A small-molecule ligand and the protein it binds are described below.
Small molecule (SMILES): C[C@H](O)CCO

Sequence of chain 1.B:
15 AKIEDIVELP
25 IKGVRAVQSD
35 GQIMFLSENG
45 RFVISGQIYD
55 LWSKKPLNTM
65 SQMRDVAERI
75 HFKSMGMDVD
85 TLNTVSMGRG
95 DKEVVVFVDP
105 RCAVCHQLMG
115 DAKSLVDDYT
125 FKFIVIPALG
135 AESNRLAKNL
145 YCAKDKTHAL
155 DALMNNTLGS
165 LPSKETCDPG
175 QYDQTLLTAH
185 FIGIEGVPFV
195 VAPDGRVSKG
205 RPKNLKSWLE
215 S

Sequence of chain 1.C:
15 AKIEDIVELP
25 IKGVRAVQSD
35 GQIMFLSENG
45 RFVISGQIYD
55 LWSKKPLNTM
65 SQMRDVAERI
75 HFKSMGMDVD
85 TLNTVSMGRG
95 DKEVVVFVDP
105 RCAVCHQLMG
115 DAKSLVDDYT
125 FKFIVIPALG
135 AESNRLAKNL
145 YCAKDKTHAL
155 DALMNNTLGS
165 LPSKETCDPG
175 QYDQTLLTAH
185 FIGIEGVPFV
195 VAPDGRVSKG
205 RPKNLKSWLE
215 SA

Binding-site contacts:
Ligand atom C1 contacts residue ILE186 of chain 1.B at 4.4 Å (hydrophobic).
Ligand atom C4 contacts residue VAL201 of chain 1.B at 4.4 Å (hydrophobic).
Ligand atom C4 contacts residue ARG73 of chain 1.B at 4.0 Å.
Ligand atom C3 contacts residue ILE74 of chain 1.B at 3.7 Å (hydrophobic).
Ligand atom O1 contacts residue PRO24 of chain 1.C at 3.5 Å.
Ligand atom O1 contacts residue ARG45 of chain 1.C at 3.6 Å.
Ligand atom C1 contacts residue ALA71 of chain 1.B at 4.4 Å (hydrophobic).
Ligand atom C4 contacts residue ILE74 of chain 1.B at 4.4 Å (hydrophobic).
Ligand atom C2 contacts residue ILE186 of chain 1.B at 4.0 Å (hydrophobic).
Ligand atom C1 contacts residue VAL70 of chain 1.B at 3.9 Å (hydrophobic).
Ligand atom O3 contacts residue PHE193 of chain 1.B at 4.5 Å.
Ligand atom C2 contacts residue ILE74 of chain 1.B at 3.7 Å (hydrophobic).
Ligand atom C3 contacts residue ALA71 of chain 1.B at 4.4 Å (hydrophobic).
Ligand atom C4 contacts residue GLU72 of chain 1.B at 3.8 Å.
Ligand atom O3 contacts residue GLY187 of chain 1.B at 3.8 Å.
Ligand atom O1 contacts residue ILE186 of chain 1.B at 4.2 Å.
Ligand atom O1 contacts residue VAL70 of chain 1.B at 4.0 Å.
Ligand atom C4 contacts residue ALA71 of chain 1.B at 3.1 Å (hydrophobic).
Ligand atom C1 contacts residue PRO24 of chain 1.C at 4.0 Å (hydrophobic).